Sequence of chain 1.A:
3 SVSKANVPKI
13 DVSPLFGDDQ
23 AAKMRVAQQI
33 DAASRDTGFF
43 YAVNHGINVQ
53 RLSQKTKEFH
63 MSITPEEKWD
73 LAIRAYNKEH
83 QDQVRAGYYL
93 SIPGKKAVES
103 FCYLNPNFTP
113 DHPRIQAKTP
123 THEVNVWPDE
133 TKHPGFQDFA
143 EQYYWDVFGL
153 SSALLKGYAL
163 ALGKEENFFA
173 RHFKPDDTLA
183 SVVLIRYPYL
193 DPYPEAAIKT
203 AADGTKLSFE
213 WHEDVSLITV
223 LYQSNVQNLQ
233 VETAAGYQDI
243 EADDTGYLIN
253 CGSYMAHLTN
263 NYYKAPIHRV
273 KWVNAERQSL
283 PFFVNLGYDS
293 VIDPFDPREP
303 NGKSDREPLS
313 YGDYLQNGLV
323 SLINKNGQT

Binding-site contacts:
Ligand atom C2 contacts residue VAL185 of chain 1.A at 4.0 Å (hydrophobic).
Ligand atom O15 contacts residue THR331 of chain 1.A at 3.9 Å.
Ligand atom S17 contacts residue HIS214 of chain 1.A at 3.4 Å (h-bond).
Ligand atom C12 contacts residue LEU324 of chain 1.A at 4.0 Å (hydrophobic).
Ligand atom N29 contacts residue PHE211 of chain 1.A at 3.7 Å.
Ligand atom S17 contacts residue ASP216 of chain 1.A at 3.2 Å (salt-bridge).
Ligand atom CAV contacts residue ILE187 of chain 1.A at 3.9 Å (hydrophobic).
Ligand atom O20 contacts residue CYS104 of chain 1.A at 4.0 Å.
Ligand atom O18 contacts residue ILE187 of chain 1.A at 3.9 Å.
Ligand atom CAV contacts residue TYR189 of chain 1.A at 3.8 Å (hydrophobic).
Ligand atom O15 contacts residue LEU324 of chain 1.A at 4.0 Å.
Ligand atom O43 contacts residue SER281 of chain 1.A at 4.0 Å.
Ligand atom C33 contacts residue TYR189 of chain 1.A at 2.9 Å (hydrophobic).
Ligand atom C16 contacts residue FE21 of chain 1.B at 3.4 Å.
Ligand atom C2 contacts residue CYS104 of chain 1.A at 3.9 Å (hydrophobic).
Ligand atom O43 contacts residue TYR189 of chain 1.A at 3.1 Å (h-bond).
Ligand atom C31 contacts residue TYR189 of chain 1.A at 3.7 Å (hydrophobic).
Ligand atom O19 contacts residue SER183 of chain 1.A at 2.7 Å (h-bond).
Ligand atom N14 contacts residue CYS104 of chain 1.A at 3.7 Å.
Ligand atom O43 contacts residue VAL272 of chain 1.A at 3.8 Å.
Ligand atom C1 contacts residue SER183 of chain 1.A at 3.6 Å.
Ligand atom N14 contacts residue TYR91 of chain 1.A at 2.9 Å (h-bond).
Ligand atom S17 contacts residue FE21 of chain 1.B at 2.4 Å.
Ligand atom C16 contacts residue HIS214 of chain 1.A at 3.1 Å.
Ligand atom C1 contacts residue ARG87 of chain 1.A at 3.5 Å.
Ligand atom C16 contacts residue PHE211 of chain 1.A at 3.5 Å (hydrophobic).
Ligand atom N11 contacts residue LEU324 of chain 1.A at 3.6 Å.
Ligand atom O20 contacts residue ARG87 of chain 1.A at 2.8 Å (salt-bridge).
Ligand atom O20 contacts residue LEU321 of chain 1.A at 3.8 Å.
Ligand atom C3 contacts residue LEU321 of chain 1.A at 3.9 Å (hydrophobic).
Ligand atom C31 contacts residue VAL272 of chain 1.A at 3.8 Å (hydrophobic).
Ligand atom C10 contacts residue LEU324 of chain 1.A at 3.6 Å (hydrophobic).
Ligand atom C1 contacts residue CYS104 of chain 1.A at 4.0 Å (hydrophobic).
Ligand atom C32 contacts residue THR331 of chain 1.A at 3.6 Å.
Ligand atom C32 contacts residue TYR189 of chain 1.A at 4.0 Å (hydrophobic).
Ligand atom S17 contacts residue PHE285 of chain 1.A at 3.7 Å.
Ligand atom C33 contacts residue PHE211 of chain 1.A at 3.9 Å (hydrophobic).
Ligand atom C12 contacts residue PHE211 of chain 1.A at 3.7 Å (hydrophobic).
Ligand atom O19 contacts residue ARG87 of chain 1.A at 2.8 Å (salt-bridge).
Ligand atom O42 contacts residue VAL272 of chain 1.A at 3.5 Å.

A small-molecule ligand and the protein it binds are described below.
Small molecule (SMILES): CC[C@H](NC(=O)[C@H](CS)NC(=O)CCC[C@H](N)C(=O)O)C(=O)O